Binding-site contacts:
Ligand atom O5 contacts residue TRP24 of chain 1.A at 3.3 Å.
Ligand atom C19 contacts residue TRP93 of chain 1.A at 3.2 Å (hydrophobic).
Ligand atom O18 contacts residue ALA20 of chain 1.A at 3.5 Å (h-bond).
Ligand atom C4 contacts residue ALA55 of chain 1.A at 3.3 Å (hydrophobic).
Ligand atom C16 contacts residue ASN21 of chain 1.A at 3.8 Å.
Ligand atom O18 contacts residue ASN21 of chain 1.A at 2.9 Å.
Ligand atom C20 contacts residue TRP93 of chain 1.A at 3.8 Å (hydrophobic).
Ligand atom O5 contacts residue ALA55 of chain 1.A at 3.4 Å.
Ligand atom O18 contacts residue VAL22 of chain 1.A at 3.1 Å (h-bond).
Ligand atom C21 contacts residue ILE88 of chain 1.A at 3.4 Å (hydrophobic).
Ligand atom N6 contacts residue ASN91 of chain 1.A at 3.5 Å (h-bond).
Ligand atom O5 contacts residue TRP93 of chain 1.A at 3.7 Å.
Ligand atom O1 contacts residue ALA55 of chain 1.A at 3.8 Å.
Ligand atom C16 contacts residue CYS23 of chain 1.A at 2.8 Å (hydrophobic).
Ligand atom C13 contacts residue TRP93 of chain 1.A at 3.7 Å (hydrophobic).
Ligand atom N10 contacts residue MET248 of chain 1.A at 3.3 Å.
Ligand atom C2 contacts residue CYS23 of chain 1.A at 1.7 Å (hydrophobic).
Ligand atom C13 contacts residue SER57 of chain 1.A at 3.6 Å.
Ligand atom N10 contacts residue ASP210 of chain 1.A at 3.7 Å.
Ligand atom O5 contacts residue HIS56 of chain 1.A at 3.1 Å (h-bond).
Ligand atom C13 contacts residue HIS56 of chain 1.A at 3.5 Å.
Ligand atom N6 contacts residue ALA55 of chain 1.A at 3.4 Å.
Ligand atom C3 contacts residue ASN21 of chain 1.A at 3.5 Å.
Ligand atom C14 contacts residue ILE244 of chain 1.A at 3.4 Å (hydrophobic).
Ligand atom O5 contacts residue CYS23 of chain 1.A at 3.5 Å (h-bond).
Ligand atom C14 contacts residue SER57 of chain 1.A at 3.2 Å.
Ligand atom C12 contacts residue HIS56 of chain 1.A at 3.0 Å.
Ligand atom O18 contacts residue CYS23 of chain 1.A at 2.9 Å (h-bond).
Ligand atom C11 contacts residue MET248 of chain 1.A at 3.5 Å (hydrophobic).
Ligand atom O17 contacts residue CYS23 of chain 1.A at 3.6 Å (h-bond).
Ligand atom C23 contacts residue ALA20 of chain 1.A at 3.4 Å (hydrophobic).
Ligand atom C3 contacts residue ALA55 of chain 1.A at 3.8 Å (hydrophobic).
Ligand atom C3 contacts residue CYS23 of chain 1.A at 3.0 Å (hydrophobic).
Ligand atom C12 contacts residue SER57 of chain 1.A at 3.3 Å.
Ligand atom C4 contacts residue CYS23 of chain 1.A at 3.4 Å (hydrophobic).
Ligand atom C22 contacts residue ILE88 of chain 1.A at 3.1 Å (hydrophobic).
Ligand atom C22 contacts residue TRP93 of chain 1.A at 3.2 Å (hydrophobic).
Ligand atom C19 contacts residue HIS56 of chain 1.A at 3.7 Å.
Ligand atom C22 contacts residue HIS92 of chain 1.A at 3.5 Å.
Ligand atom C20 contacts residue ASN91 of chain 1.A at 3.8 Å.

The small molecule below binds the protein below.
Small molecule (SMILES): CCOC(=O)C[C@H](O)C(=O)N[C@@H](CC(C)C)C(=O)NCCC(C)C

Sequence of chain 1.A:
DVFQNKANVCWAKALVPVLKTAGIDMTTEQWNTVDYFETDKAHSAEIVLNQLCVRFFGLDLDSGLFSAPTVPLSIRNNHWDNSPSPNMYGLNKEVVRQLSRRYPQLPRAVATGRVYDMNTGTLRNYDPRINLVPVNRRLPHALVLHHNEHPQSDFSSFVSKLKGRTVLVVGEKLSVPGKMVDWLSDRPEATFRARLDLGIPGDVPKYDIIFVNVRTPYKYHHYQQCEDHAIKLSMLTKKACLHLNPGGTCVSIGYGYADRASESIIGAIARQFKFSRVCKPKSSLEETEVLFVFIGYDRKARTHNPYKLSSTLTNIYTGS